Sequence of chain 1.A:
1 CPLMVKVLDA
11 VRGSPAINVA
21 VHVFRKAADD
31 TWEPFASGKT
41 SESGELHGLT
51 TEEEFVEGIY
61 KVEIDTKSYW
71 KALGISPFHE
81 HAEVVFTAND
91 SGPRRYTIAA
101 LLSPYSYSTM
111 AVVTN

The small molecule below binds the protein below.
Small molecule (SMILES): N[C@@H](Cc1cc(I)c(Oc2cc(I)c(O)c(I)c2)c(I)c1)C(=O)O

Binding-site contacts:
Ligand atom O4 contacts residue LEU8 of chain 1.A at 3.7 Å.
Ligand atom I3 contacts residue MET110 of chain 2.A at 2.7 Å.
Ligand atom C1 contacts residue LYS6 of chain 2.A at 3.9 Å.
Ligand atom I3' contacts residue ALA100 of chain 2.A at 3.0 Å.
Ligand atom I5 contacts residue T441 of chain 2.C at 1.1 Å.
Ligand atom C6 contacts residue T441 of chain 2.C at 1.5 Å.
Ligand atom C5' contacts residue ALA99 of chain 1.A at 3.8 Å (hydrophobic).
Ligand atom C2 contacts residue T441 of chain 2.C at 1.1 Å.
Ligand atom I5' contacts residue SER108 of chain 1.A at 3.9 Å.
Ligand atom C3' contacts residue T441 of chain 2.C at 1.2 Å.
Ligand atom I5' contacts residue T441 of chain 2.C at 2.5 Å.
Ligand atom I3 contacts residue ALA99 of chain 2.A at 3.9 Å.
Ligand atom C7 contacts residue GLU45 of chain 2.A at 3.2 Å.
Ligand atom C7 contacts residue MET4 of chain 2.A at 3.8 Å (hydrophobic).
Ligand atom O4' contacts residue T441 of chain 2.C at 2.3 Å.
Ligand atom C5' contacts residue T441 of chain 2.C at 1.6 Å.
Ligand atom C1 contacts residue T441 of chain 2.C at 1.9 Å.
Ligand atom C2' contacts residue T441 of chain 2.C at 0.8 Å.
Ligand atom C4 contacts residue T441 of chain 2.C at 0.8 Å.
Ligand atom I3' contacts residue T441 of chain 2.C at 2.5 Å.
Ligand atom C6' contacts residue T441 of chain 2.C at 1.1 Å.
Ligand atom C6' contacts residue ALA99 of chain 1.A at 3.4 Å (hydrophobic).
Ligand atom I3' contacts residue ALA99 of chain 2.A at 3.9 Å.
Ligand atom C4' contacts residue T441 of chain 2.C at 1.6 Å.
Ligand atom C1' contacts residue T441 of chain 2.C at 0.8 Å.
Ligand atom O4' contacts residue LEU101 of chain 2.A at 3.3 Å.
Ligand atom O4 contacts residue T441 of chain 2.C at 1.4 Å.
Ligand atom C3' contacts residue LEU8 of chain 2.A at 3.4 Å (hydrophobic).
Ligand atom C7 contacts residue T441 of chain 2.C at 3.1 Å.
Ligand atom I3 contacts residue T441 of chain 2.C at 2.0 Å.
Ligand atom I3' contacts residue LEU8 of chain 2.A at 2.5 Å.
Ligand atom I5' contacts residue ALA100 of chain 1.A at 3.9 Å.
Ligand atom C6' contacts residue LEU8 of chain 1.A at 3.9 Å (hydrophobic).
Ligand atom C2' contacts residue LEU8 of chain 2.A at 3.6 Å (hydrophobic).
Ligand atom I3 contacts residue LEU8 of chain 1.A at 4.0 Å.
Ligand atom C3 contacts residue T441 of chain 2.C at 1.2 Å.
Ligand atom I5' contacts residue LEU101 of chain 1.A at 3.8 Å.
Ligand atom C5 contacts residue T441 of chain 2.C at 1.0 Å.
Ligand atom I3' contacts residue LEU101 of chain 2.A at 3.7 Å.
Ligand atom I5' contacts residue ALA99 of chain 1.A at 3.8 Å.

Sequence of chain 2.A:
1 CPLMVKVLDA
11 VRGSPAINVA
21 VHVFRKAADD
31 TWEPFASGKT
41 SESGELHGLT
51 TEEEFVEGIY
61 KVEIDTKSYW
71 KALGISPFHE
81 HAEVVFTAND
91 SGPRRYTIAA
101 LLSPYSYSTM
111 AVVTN